Sequence of chain 1.A:
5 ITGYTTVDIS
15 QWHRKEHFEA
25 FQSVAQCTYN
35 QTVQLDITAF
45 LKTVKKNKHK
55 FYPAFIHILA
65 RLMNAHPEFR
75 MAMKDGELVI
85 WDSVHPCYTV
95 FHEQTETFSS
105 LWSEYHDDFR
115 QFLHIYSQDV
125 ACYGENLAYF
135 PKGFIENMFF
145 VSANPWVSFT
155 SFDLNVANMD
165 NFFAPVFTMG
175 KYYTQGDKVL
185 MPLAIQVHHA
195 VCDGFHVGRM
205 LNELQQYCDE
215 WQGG

Binding-site contacts:
Ligand atom C23 contacts residue PHE144 of chain 1.C at 3.5 Å (hydrophobic).
Ligand atom C21 contacts residue VAL170 of chain 1.C at 3.7 Å (hydrophobic).
Ligand atom C28 contacts residue ALA24 of chain 1.A at 4.0 Å (hydrophobic).
Ligand atom C31 contacts residue VAL28 of chain 1.A at 3.9 Å (hydrophobic).
Ligand atom C4 contacts residue HIS193 of chain 1.A at 3.9 Å.
Ligand atom O6 contacts residue HIS193 of chain 1.A at 2.6 Å (h-bond).
Ligand atom C20 contacts residue PHE25 of chain 1.A at 3.9 Å (hydrophobic).
Ligand atom C31 contacts residue VAL160 of chain 1.C at 3.9 Å (hydrophobic).
Ligand atom O5 contacts residue ALA29 of chain 1.A at 3.8 Å.
Ligand atom C12 contacts residue TYR133 of chain 1.C at 3.7 Å (hydrophobic).
Ligand atom C32 contacts residue VAL160 of chain 1.C at 3.8 Å (hydrophobic).
Ligand atom C1 contacts residue SER104 of chain 1.C at 3.9 Å.
Ligand atom C3 contacts residue HIS193 of chain 1.A at 4.0 Å.
Ligand atom C16 contacts residue ALA29 of chain 1.A at 3.7 Å (hydrophobic).
Ligand atom C12 contacts residue PHE144 of chain 1.C at 3.6 Å (hydrophobic).
Ligand atom C21 contacts residue PHE166 of chain 1.C at 3.3 Å (hydrophobic).
Ligand atom C2 contacts residue THR93 of chain 1.C at 3.4 Å.
Ligand atom C32 contacts residue PHE166 of chain 1.C at 3.8 Å (hydrophobic).
Ligand atom C1 contacts residue PHE102 of chain 1.C at 3.6 Å (hydrophobic).
Ligand atom C5 contacts residue HIS193 of chain 1.A at 4.0 Å.
Ligand atom C3 contacts residue SER146 of chain 1.C at 3.5 Å.
Ligand atom O3 contacts residue GLN30 of chain 1.A at 4.0 Å.
Ligand atom O1 contacts residue TYR133 of chain 1.C at 2.4 Å (h-bond).
Ligand atom O3 contacts residue VAL160 of chain 1.C at 3.9 Å.
Ligand atom C18 contacts residue PHE156 of chain 1.C at 3.6 Å (hydrophobic).
Ligand atom C13 contacts residue PHE144 of chain 1.C at 4.0 Å (hydrophobic).
Ligand atom C2 contacts residue PHE102 of chain 1.C at 3.5 Å (hydrophobic).
Ligand atom O5 contacts residue VAL28 of chain 1.A at 3.1 Å (h-bond).
Ligand atom O3 contacts residue ALA29 of chain 1.A at 3.3 Å.
Ligand atom O1 contacts residue SER104 of chain 1.C at 3.4 Å (h-bond).
Ligand atom O2 contacts residue PHE166 of chain 1.C at 3.7 Å.
Ligand atom C7 contacts residue LEU158 of chain 1.C at 3.8 Å (hydrophobic).
Ligand atom C28 contacts residue PHE134 of chain 1.C at 3.8 Å (hydrophobic).
Ligand atom O3 contacts residue VAL28 of chain 1.A at 3.2 Å (h-bond).
Ligand atom C11 contacts residue TYR133 of chain 1.C at 3.5 Å (hydrophobic).
Ligand atom C24 contacts residue PHE134 of chain 1.C at 3.6 Å (hydrophobic).
Ligand atom C28 contacts residue TYR133 of chain 1.C at 3.5 Å (hydrophobic).
Ligand atom C2 contacts residue SER146 of chain 1.C at 3.9 Å.
Ligand atom C32 contacts residue ASN162 of chain 1.C at 3.3 Å.
Ligand atom C27 contacts residue VAL28 of chain 1.A at 3.6 Å (hydrophobic).

A small-molecule ligand and the protein it binds are described below.
Small molecule (SMILES): CC(=O)O[C@H]1C[C@@]2(C)[C@@H](C[C@@H](O)[C@H]3[C@@]4(C)CC[C@@H](O)[C@@H](C)[C@@H]4CC[C@@]32C)/C1=C(\CCC=C(C)C)C(=O)O

Sequence of chain 1.C:
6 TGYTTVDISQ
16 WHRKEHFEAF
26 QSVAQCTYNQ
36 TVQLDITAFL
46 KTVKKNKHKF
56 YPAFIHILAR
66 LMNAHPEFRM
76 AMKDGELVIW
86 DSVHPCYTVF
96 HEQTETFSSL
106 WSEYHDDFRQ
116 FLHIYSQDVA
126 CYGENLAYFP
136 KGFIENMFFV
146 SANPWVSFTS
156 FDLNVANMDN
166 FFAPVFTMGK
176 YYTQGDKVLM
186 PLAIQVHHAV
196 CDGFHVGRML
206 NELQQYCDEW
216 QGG